The protein below binds the small molecule below.
Small molecule (SMILES): Nc1nc2c(ncn2[C@@H]2O[C@H](CO[P](=O)(O)O[P](=O)(O)OP(O)(O)=S)[C@@H](O)[C@H]2O)c(=O)[nH]1

Sequence of chain 1.D:
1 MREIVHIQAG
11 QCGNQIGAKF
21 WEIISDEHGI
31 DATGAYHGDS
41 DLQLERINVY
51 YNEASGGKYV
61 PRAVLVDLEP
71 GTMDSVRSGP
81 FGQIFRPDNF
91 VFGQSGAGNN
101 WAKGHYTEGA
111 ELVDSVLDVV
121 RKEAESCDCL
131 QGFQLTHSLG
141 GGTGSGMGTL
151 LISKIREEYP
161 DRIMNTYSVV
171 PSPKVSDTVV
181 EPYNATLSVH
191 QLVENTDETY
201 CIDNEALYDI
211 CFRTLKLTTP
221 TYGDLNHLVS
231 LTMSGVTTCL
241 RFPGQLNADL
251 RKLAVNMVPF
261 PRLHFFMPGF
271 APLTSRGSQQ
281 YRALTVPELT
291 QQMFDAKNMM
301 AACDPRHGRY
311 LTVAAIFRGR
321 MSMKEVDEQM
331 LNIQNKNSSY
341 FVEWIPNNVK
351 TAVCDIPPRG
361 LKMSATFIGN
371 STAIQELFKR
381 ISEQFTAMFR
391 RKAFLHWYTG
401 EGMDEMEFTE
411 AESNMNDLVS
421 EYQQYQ

Binding-site contacts:
Ligand atom C8 contacts residue CYS12 of chain 1.D at 3.4 Å (hydrophobic).
Ligand atom O2B contacts residue GLN11 of chain 1.D at 2.8 Å (h-bond).
Ligand atom N7 contacts residue TYR222 of chain 1.D at 3.4 Å.
Ligand atom C2 contacts residue ASN226 of chain 1.D at 3.4 Å.
Ligand atom C3' contacts residue ASP177 of chain 1.D at 3.2 Å.
Ligand atom O1B contacts residue GLY142 of chain 1.D at 2.6 Å (h-bond).
Ligand atom N3 contacts residue ASN204 of chain 1.D at 3.3 Å (h-bond).
Ligand atom O1B contacts residue GLY141 of chain 1.D at 3.1 Å.
Ligand atom O2G contacts residue GLN11 of chain 1.D at 2.6 Å (h-bond).
Ligand atom O6 contacts residue TYR222 of chain 1.D at 3.2 Å.
Ligand atom O2B contacts residue GLY10 of chain 1.D at 3.1 Å.
Ligand atom C4 contacts residue CYS12 of chain 1.D at 3.4 Å (hydrophobic).
Ligand atom S1G contacts residue GLN11 of chain 1.D at 3.1 Å (h-bond).
Ligand atom PG contacts residue GLN11 of chain 1.D at 3.2 Å.
Ligand atom O1A contacts residue GLN11 of chain 1.D at 2.8 Å (h-bond).
Ligand atom N2 contacts residue ASN226 of chain 1.D at 3.5 Å (h-bond).
Ligand atom O1B contacts residue THR143 of chain 1.D at 2.9 Å (h-bond).
Ligand atom O4' contacts residue CYS12 of chain 1.D at 3.3 Å.
Ligand atom O2' contacts residue ASN204 of chain 1.D at 3.1 Å (h-bond).
Ligand atom N9 contacts residue CYS12 of chain 1.D at 3.3 Å.
Ligand atom O6 contacts residue ASN226 of chain 1.D at 3.2 Å (h-bond).
Ligand atom O2A contacts residue GLN11 of chain 1.D at 3.0 Å (h-bond).
Ligand atom N7 contacts residue GLN15 of chain 1.D at 3.5 Å (h-bond).
Ligand atom O3A contacts residue GLY141 of chain 1.D at 3.1 Å.
Ligand atom O2B contacts residue THR143 of chain 1.D at 3.1 Å.
Ligand atom O6 contacts residue GLN15 of chain 1.D at 3.0 Å (h-bond).
Ligand atom O1B contacts residue GLY144 of chain 1.D at 3.4 Å (h-bond).
Ligand atom O2G contacts residue THR143 of chain 1.D at 3.3 Å.
Ligand atom O3G contacts residue THR143 of chain 1.D at 3.3 Å.
Ligand atom C6 contacts residue ASN226 of chain 1.D at 3.3 Å.
Ligand atom O3B contacts residue GLN11 of chain 1.D at 3.0 Å (h-bond).
Ligand atom N1 contacts residue ASN226 of chain 1.D at 2.5 Å (h-bond).
Ligand atom C5 contacts residue TYR222 of chain 1.D at 3.4 Å (hydrophobic).
Ligand atom C6 contacts residue TYR222 of chain 1.D at 3.4 Å (hydrophobic).
Ligand atom PB contacts residue GLN11 of chain 1.D at 3.3 Å.
Ligand atom N2 contacts residue ASN204 of chain 1.D at 3.3 Å (h-bond).
Ligand atom O2A contacts residue CYS12 of chain 1.D at 3.3 Å (h-bond).
Ligand atom PA contacts residue GLN11 of chain 1.D at 3.2 Å.
Ligand atom O3' contacts residue ASP177 of chain 1.D at 3.4 Å (salt-bridge).
Ligand atom N3 contacts residue CYS12 of chain 1.D at 3.3 Å (h-bond).